Binding-site contacts:
Ligand atom O1B contacts residue ALA137 of chain 1.K at 3.4 Å (h-bond).
Ligand atom O8 contacts residue TRP153 of chain 1.K at 3.6 Å.
Ligand atom C9 contacts residue TYR95 of chain 1.K at 3.4 Å (hydrophobic).
Ligand atom N5 contacts residue VAL135 of chain 1.K at 3.1 Å (h-bond).
Ligand atom C4 contacts residue VAL135 of chain 1.K at 3.1 Å (hydrophobic).
Ligand atom O1A contacts residue THR136 of chain 1.K at 3.9 Å.
Ligand atom C4 contacts residue ASP225 of chain 1.K at 3.3 Å.
Ligand atom O8 contacts residue GLN226 of chain 1.K at 3.0 Å (h-bond).
Ligand atom O7 contacts residue LEU194 of chain 1.K at 4.1 Å.
Ligand atom O9 contacts residue GLU190 of chain 1.K at 2.6 Å (salt-bridge).
Ligand atom O2 contacts residue LYS222 of chain 1.K at 3.6 Å (salt-bridge).
Ligand atom C8 contacts residue GLN226 of chain 1.K at 4.0 Å.
Ligand atom O9 contacts residue PRO186 of chain 1.K at 3.9 Å.
Ligand atom O4 contacts residue GLN226 of chain 1.K at 3.9 Å.
Ligand atom C9 contacts residue HIS183 of chain 1.K at 3.4 Å.
Ligand atom O10 contacts residue GLY134 of chain 1.K at 3.9 Å.
Ligand atom O1B contacts residue THR136 of chain 1.K at 2.6 Å (h-bond).
Ligand atom O3 contacts residue LYS222 of chain 1.K at 3.1 Å (salt-bridge).
Ligand atom C8 contacts residue TYR95 of chain 1.K at 3.5 Å (hydrophobic).
Ligand atom O3 contacts residue ASP225 of chain 1.K at 2.9 Å (salt-bridge).
Ligand atom C4 contacts residue GLN226 of chain 1.K at 3.9 Å.
Ligand atom C10 contacts residue VAL135 of chain 1.K at 4.1 Å (hydrophobic).
Ligand atom O8 contacts residue TYR95 of chain 1.K at 2.5 Å (h-bond).
Ligand atom O9 contacts residue HIS183 of chain 1.K at 3.3 Å (h-bond).
Ligand atom C6 contacts residue GLN226 of chain 1.K at 4.0 Å.
Ligand atom O9 contacts residue GLY228 of chain 1.K at 4.0 Å.
Ligand atom C9 contacts residue GLU190 of chain 1.K at 3.0 Å.
Ligand atom O9 contacts residue TYR95 of chain 1.K at 3.0 Å (h-bond).
Ligand atom C3 contacts residue ASP225 of chain 1.K at 3.3 Å.
Ligand atom O1B contacts residue GLN226 of chain 1.K at 3.7 Å.
Ligand atom C1 contacts residue ALA137 of chain 1.K at 3.6 Å (hydrophobic).
Ligand atom O10 contacts residue TRP153 of chain 1.K at 3.7 Å.
Ligand atom O1A contacts residue ALA137 of chain 1.K at 3.0 Å (h-bond).
Ligand atom O4 contacts residue VAL135 of chain 1.K at 3.4 Å (h-bond).
Ligand atom C11 contacts residue LEU194 of chain 1.K at 3.3 Å (hydrophobic).
Ligand atom C1 contacts residue THR136 of chain 1.K at 3.7 Å.
Ligand atom C8 contacts residue TRP153 of chain 1.K at 4.1 Å (hydrophobic).
Ligand atom O4 contacts residue ASP225 of chain 1.K at 3.5 Å (salt-bridge).
Ligand atom C5 contacts residue VAL135 of chain 1.K at 3.6 Å (hydrophobic).
Ligand atom C7 contacts residue TRP153 of chain 1.K at 3.6 Å (hydrophobic).

The small molecule below binds the protein below.
Small molecule (SMILES): CC(=O)N[C@H]1[C@H]([C@H](O)[C@H](O)CO)O[C@@](OC[C@H]2O[C@@H](O[C@H]3[C@H](O)[C@@H](NC(C)=O)CO[C@@H]3CO)[C@H](O)[C@@H](O)[C@H]2O)(C(=O)O)C[C@@H]1O

Sequence of chain 1.K:
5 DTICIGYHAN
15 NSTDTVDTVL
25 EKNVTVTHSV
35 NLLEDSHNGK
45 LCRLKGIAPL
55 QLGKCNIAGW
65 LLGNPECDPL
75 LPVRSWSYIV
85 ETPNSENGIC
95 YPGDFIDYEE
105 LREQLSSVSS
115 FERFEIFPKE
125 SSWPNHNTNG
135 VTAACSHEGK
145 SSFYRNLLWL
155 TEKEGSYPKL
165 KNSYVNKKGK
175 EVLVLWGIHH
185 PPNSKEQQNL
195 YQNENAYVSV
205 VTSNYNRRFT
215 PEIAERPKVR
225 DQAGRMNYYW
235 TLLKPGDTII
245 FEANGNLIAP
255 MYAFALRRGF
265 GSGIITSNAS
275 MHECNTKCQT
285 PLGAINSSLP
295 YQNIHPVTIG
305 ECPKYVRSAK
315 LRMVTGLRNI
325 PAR